Binding-site contacts:
Ligand atom O7 contacts residue GLY339 of chain 1.A at 3.2 Å (h-bond).
Ligand atom C5 contacts residue ASN343 of chain 1.A at 3.7 Å.
Ligand atom O6 contacts residue ASN343 of chain 1.A at 4.3 Å.
Ligand atom C3 contacts residue VAL367 of chain 1.A at 4.3 Å (hydrophobic).
Ligand atom C7 contacts residue GLY339 of chain 1.A at 3.8 Å.
Ligand atom O7 contacts residue ASN343 of chain 1.A at 4.1 Å.
Ligand atom N2 contacts residue ASN343 of chain 1.A at 2.6 Å (h-bond).
Ligand atom C3 contacts residue ASN343 of chain 1.A at 3.6 Å.
Ligand atom C4 contacts residue ASN343 of chain 1.A at 4.2 Å.
Ligand atom C2 contacts residue ASN343 of chain 1.A at 2.2 Å.
Ligand atom C1 contacts residue ASN343 of chain 1.A at 1.4 Å.
Ligand atom O7 contacts residue PHE338 of chain 1.A at 3.8 Å.
Ligand atom C7 contacts residue ASN343 of chain 1.A at 3.2 Å.
Ligand atom O5 contacts residue ASN343 of chain 1.A at 2.5 Å (h-bond).
Ligand atom C8 contacts residue GLY339 of chain 1.A at 4.3 Å.
Ligand atom C8 contacts residue ASN343 of chain 1.A at 3.6 Å.
Ligand atom O3 contacts residue VAL367 of chain 1.A at 3.5 Å.

The small molecule below binds the protein below.
Small molecule (SMILES): CC(=O)N[C@@H]1[C@@H](O)[C@H](O)[C@@H](CO)O[C@H]1O

Sequence of chain 1.A:
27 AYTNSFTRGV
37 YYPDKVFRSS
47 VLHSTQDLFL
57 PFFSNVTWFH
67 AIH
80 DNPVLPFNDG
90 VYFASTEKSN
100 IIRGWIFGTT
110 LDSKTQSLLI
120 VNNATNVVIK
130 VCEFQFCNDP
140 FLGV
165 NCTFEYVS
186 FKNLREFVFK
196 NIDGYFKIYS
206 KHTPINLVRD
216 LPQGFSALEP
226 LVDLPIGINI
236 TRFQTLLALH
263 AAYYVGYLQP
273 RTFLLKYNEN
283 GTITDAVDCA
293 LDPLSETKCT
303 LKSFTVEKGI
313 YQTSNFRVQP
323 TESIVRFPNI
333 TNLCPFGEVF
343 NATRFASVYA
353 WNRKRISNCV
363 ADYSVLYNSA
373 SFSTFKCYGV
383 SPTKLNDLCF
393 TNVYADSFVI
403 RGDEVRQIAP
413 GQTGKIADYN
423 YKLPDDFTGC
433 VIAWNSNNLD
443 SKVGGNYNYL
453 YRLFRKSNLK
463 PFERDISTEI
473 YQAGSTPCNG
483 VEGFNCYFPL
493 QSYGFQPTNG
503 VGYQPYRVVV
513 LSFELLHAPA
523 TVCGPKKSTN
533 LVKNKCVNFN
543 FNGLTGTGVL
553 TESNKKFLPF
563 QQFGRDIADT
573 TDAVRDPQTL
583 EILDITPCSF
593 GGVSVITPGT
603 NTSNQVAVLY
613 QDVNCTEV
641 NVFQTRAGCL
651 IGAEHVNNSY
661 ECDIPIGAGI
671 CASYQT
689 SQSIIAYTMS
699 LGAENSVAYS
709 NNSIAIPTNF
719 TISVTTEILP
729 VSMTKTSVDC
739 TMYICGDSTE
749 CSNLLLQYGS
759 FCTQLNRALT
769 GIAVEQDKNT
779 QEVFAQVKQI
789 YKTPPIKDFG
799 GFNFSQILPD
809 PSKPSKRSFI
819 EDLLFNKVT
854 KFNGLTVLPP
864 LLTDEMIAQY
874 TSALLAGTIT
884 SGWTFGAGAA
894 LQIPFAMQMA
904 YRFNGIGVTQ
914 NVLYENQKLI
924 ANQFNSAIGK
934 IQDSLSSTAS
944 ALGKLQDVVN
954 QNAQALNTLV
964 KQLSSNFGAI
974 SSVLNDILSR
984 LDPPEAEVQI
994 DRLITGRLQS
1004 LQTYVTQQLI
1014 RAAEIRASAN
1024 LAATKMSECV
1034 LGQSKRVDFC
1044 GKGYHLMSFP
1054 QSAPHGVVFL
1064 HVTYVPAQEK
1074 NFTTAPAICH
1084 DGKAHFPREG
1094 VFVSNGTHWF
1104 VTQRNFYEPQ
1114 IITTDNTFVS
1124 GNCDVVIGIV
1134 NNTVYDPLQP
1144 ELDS